Sequence of chain 1.A:
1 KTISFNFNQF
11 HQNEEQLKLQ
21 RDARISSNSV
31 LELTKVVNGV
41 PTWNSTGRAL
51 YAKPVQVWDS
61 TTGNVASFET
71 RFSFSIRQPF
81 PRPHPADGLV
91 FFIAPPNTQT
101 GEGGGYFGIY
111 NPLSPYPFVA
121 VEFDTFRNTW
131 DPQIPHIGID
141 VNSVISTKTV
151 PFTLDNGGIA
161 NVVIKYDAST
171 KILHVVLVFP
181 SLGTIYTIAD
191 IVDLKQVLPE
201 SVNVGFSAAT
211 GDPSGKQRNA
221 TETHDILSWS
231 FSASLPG

Binding-site contacts:
Ligand atom C4 contacts residue ASP87 of chain 1.A at 3.3 Å.
Ligand atom O2 contacts residue ASN128 of chain 1.A at 3.5 Å (h-bond).
Ligand atom O3 contacts residue ASN128 of chain 1.A at 3.2 Å (h-bond).
Ligand atom C5 contacts residue PHE126 of chain 1.A at 3.7 Å (hydrophobic).
Ligand atom O4 contacts residue ASP212 of chain 1.A at 3.0 Å (salt-bridge).
Ligand atom C6 contacts residue PHE126 of chain 1.A at 4.3 Å (hydrophobic).
Ligand atom C6 contacts residue GLY211 of chain 1.A at 4.2 Å.
Ligand atom O3 contacts residue PHE126 of chain 1.A at 3.8 Å.
Ligand atom O3 contacts residue ASP87 of chain 1.A at 2.7 Å (salt-bridge).
Ligand atom C6 contacts residue ALA220 of chain 1.A at 4.0 Å (hydrophobic).
Ligand atom C6 contacts residue ASP212 of chain 1.A at 4.1 Å.
Ligand atom C4 contacts residue ASP212 of chain 1.A at 4.3 Å.
Ligand atom O5 contacts residue ASP212 of chain 1.A at 4.0 Å.
Ligand atom C1 contacts residue SER214 of chain 1.A at 4.3 Å.
Ligand atom C3 contacts residue PHE126 of chain 1.A at 3.4 Å (hydrophobic).
Ligand atom O6 contacts residue HIS84 of chain 1.A at 3.2 Å (h-bond).
Ligand atom O4 contacts residue ALA86 of chain 1.A at 4.3 Å.
Ligand atom O3 contacts residue GLY105 of chain 1.A at 2.8 Å (h-bond).
Ligand atom O4 contacts residue GLY104 of chain 1.A at 4.0 Å.
Ligand atom O6 contacts residue PHE126 of chain 1.A at 4.2 Å.
Ligand atom C6 contacts residue GLY215 of chain 1.A at 4.4 Å.
Ligand atom C2 contacts residue ASN128 of chain 1.A at 4.3 Å.
Ligand atom O6 contacts residue GLN217 of chain 1.A at 4.4 Å.
Ligand atom C4 contacts residue PHE126 of chain 1.A at 3.5 Å (hydrophobic).
Ligand atom O6 contacts residue ALA220 of chain 1.A at 4.0 Å.
Ligand atom O3 contacts residue GLY104 of chain 1.A at 3.6 Å.
Ligand atom O4 contacts residue ASP87 of chain 1.A at 2.9 Å (salt-bridge).
Ligand atom O6 contacts residue PHE126 of chain 1.A at 4.4 Å.
Ligand atom C6 contacts residue HIS84 of chain 1.A at 4.1 Å.
Ligand atom C3 contacts residue ASN128 of chain 1.A at 3.8 Å.
Ligand atom O4 contacts residue GLY211 of chain 1.A at 3.6 Å.
Ligand atom O6 contacts residue GLY215 of chain 1.A at 3.7 Å.
Ligand atom C3 contacts residue GLY105 of chain 1.A at 4.1 Å.
Ligand atom C3 contacts residue ASP87 of chain 1.A at 3.5 Å.
Ligand atom C1 contacts residue ASP212 of chain 1.A at 4.2 Å.
Ligand atom C5 contacts residue ASP212 of chain 1.A at 4.4 Å.
Ligand atom O5 contacts residue GLY215 of chain 1.A at 3.8 Å.
Ligand atom O3 contacts residue THR129 of chain 1.A at 4.1 Å.
Ligand atom C2 contacts residue ASP212 of chain 1.A at 4.1 Å.
Ligand atom C6 contacts residue GLY215 of chain 1.A at 4.2 Å.

The protein below binds the small molecule below.
Small molecule (SMILES): OC[C@H]1O[C@H](OC[C@H]2O[C@@H](O)[C@H](O)[C@@H](O)[C@@H]2O)[C@H](O)[C@@H](O)[C@H]1O